The small molecule below binds the protein below.
Small molecule (SMILES): CCc1nc(N)nc(N)c1C#CCc1cc(OC)cc(-c2ccc(C(=O)O)cc2)c1

Sequence of chain 1.A:
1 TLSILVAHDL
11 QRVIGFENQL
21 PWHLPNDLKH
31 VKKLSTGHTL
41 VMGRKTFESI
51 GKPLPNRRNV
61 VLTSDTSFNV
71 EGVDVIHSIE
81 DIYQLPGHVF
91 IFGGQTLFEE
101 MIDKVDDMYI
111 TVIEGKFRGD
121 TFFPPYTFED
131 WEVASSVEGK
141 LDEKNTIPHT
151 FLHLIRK

Binding-site contacts:
Ligand atom OBB contacts residue SER49 of chain 1.A at 3.6 Å.
Ligand atom NAG contacts residue LEU5 of chain 1.A at 2.7 Å (h-bond).
Ligand atom C2 contacts residue VAL31 of chain 1.A at 3.4 Å (hydrophobic).
Ligand atom CBC contacts residue ASN18 of chain 1.A at 3.5 Å.
Ligand atom CBC contacts residue SER49 of chain 1.A at 3.6 Å.
Ligand atom CBC contacts residue GLN19 of chain 1.A at 3.6 Å.
Ligand atom NAJ contacts residue VAL31 of chain 1.A at 3.6 Å.
Ligand atom CAI contacts residue LEU28 of chain 1.A at 3.5 Å (hydrophobic).
Ligand atom CAM contacts residue XNP1 of chain 1.B at 3.8 Å.
Ligand atom CAM contacts residue PHE92 of chain 1.A at 3.7 Å (hydrophobic).
Ligand atom OBD contacts residue LEU28 of chain 1.A at 3.4 Å.
Ligand atom CAK contacts residue PHE92 of chain 1.A at 3.5 Å (hydrophobic).
Ligand atom NAJ contacts residue ASP27 of chain 1.A at 2.9 Å (salt-bridge).
Ligand atom NAG contacts residue PHE92 of chain 1.A at 2.9 Å (h-bond).
Ligand atom C2 contacts residue VAL6 of chain 1.A at 3.6 Å (hydrophobic).
Ligand atom C2 contacts residue ASP27 of chain 1.A at 3.5 Å.
Ligand atom C2 contacts residue ALA7 of chain 1.A at 3.5 Å (hydrophobic).
Ligand atom N1 contacts residue ALA7 of chain 1.A at 3.5 Å (h-bond).
Ligand atom N3 contacts residue ALA7 of chain 1.A at 3.6 Å.
Ligand atom N1 contacts residue VAL6 of chain 1.A at 3.2 Å.
Ligand atom CAM contacts residue THR46 of chain 1.A at 3.7 Å.
Ligand atom NAG contacts residue VAL6 of chain 1.A at 3.8 Å.
Ligand atom CAZ contacts residue LEU28 of chain 1.A at 3.7 Å (hydrophobic).
Ligand atom C6 contacts residue LEU5 of chain 1.A at 3.5 Å (hydrophobic).
Ligand atom NAJ contacts residue ALA7 of chain 1.A at 3.6 Å.
Ligand atom CAH contacts residue ASP27 of chain 1.A at 3.6 Å.
Ligand atom C5 contacts residue PHE92 of chain 1.A at 3.8 Å (hydrophobic).
Ligand atom N3 contacts residue ASP27 of chain 1.A at 2.7 Å (salt-bridge).
Ligand atom C4 contacts residue ASP27 of chain 1.A at 3.6 Å.
Ligand atom OBB contacts residue ASN18 of chain 1.A at 3.7 Å.
Ligand atom CAH contacts residue LEU20 of chain 1.A at 3.7 Å (hydrophobic).
Ligand atom CAO contacts residue ILE50 of chain 1.A at 3.7 Å (hydrophobic).
Ligand atom C6 contacts residue PHE92 of chain 1.A at 3.6 Å (hydrophobic).
Ligand atom NAJ contacts residue VAL6 of chain 1.A at 3.5 Å.
Ligand atom NAJ contacts residue THR111 of chain 1.A at 3.6 Å (h-bond).
Ligand atom CAS contacts residue ILE50 of chain 1.A at 3.8 Å (hydrophobic).
Ligand atom CAN contacts residue ILE50 of chain 1.A at 3.7 Å (hydrophobic).
Ligand atom N1 contacts residue LEU5 of chain 1.A at 3.5 Å (h-bond).
Ligand atom CAL contacts residue PHE92 of chain 1.A at 3.5 Å (hydrophobic).
Ligand atom N3 contacts residue VAL31 of chain 1.A at 3.4 Å.